Binding-site contacts:
Ligand atom CG2 contacts residue TRP147 of chain 1.A at 3.2 Å (hydrophobic).
Ligand atom O contacts residue TYR84 of chain 1.A at 2.9 Å (h-bond).
Ligand atom CG1 contacts residue GLU152 of chain 1.A at 3.1 Å.
Ligand atom CB contacts residue GLU63 of chain 1.A at 3.2 Å.
Ligand atom CB contacts residue SER167 of chain 1.A at 3.4 Å.
Ligand atom CG contacts residue SER167 of chain 1.A at 3.2 Å.
Ligand atom CE contacts residue ARG170 of chain 1.A at 3.2 Å.
Ligand atom N contacts residue SER167 of chain 1.A at 3.2 Å (h-bond).
Ligand atom N contacts residue TYR99 of chain 1.A at 2.8 Å (h-bond).
Ligand atom OXT contacts residue TYR84 of chain 1.A at 3.4 Å (h-bond).
Ligand atom CG contacts residue ASN66 of chain 1.A at 3.2 Å.
Ligand atom CZ contacts residue ASP116 of chain 1.A at 3.4 Å.
Ligand atom O contacts residue TYR159 of chain 1.A at 2.5 Å (h-bond).
Ligand atom O contacts residue THR143 of chain 1.A at 2.7 Å (h-bond).
Ligand atom O contacts residue ASN66 of chain 1.A at 3.1 Å (h-bond).
Ligand atom OXT contacts residue LYS146 of chain 1.A at 2.5 Å (salt-bridge).
Ligand atom ND1 contacts residue ASN66 of chain 1.A at 2.8 Å (h-bond).
Ligand atom N contacts residue GLU63 of chain 1.A at 2.8 Å (salt-bridge).
Ligand atom CG2 contacts residue GLU152 of chain 1.A at 3.2 Å.
Ligand atom OG1 contacts residue GLU152 of chain 1.A at 2.5 Å (salt-bridge).
Ligand atom C contacts residue TYR7 of chain 1.A at 3.3 Å (hydrophobic).
Ligand atom OG1 contacts residue GLU63 of chain 1.A at 2.2 Å (salt-bridge).
Ligand atom CA contacts residue TYR7 of chain 1.A at 3.3 Å (hydrophobic).
Ligand atom CE2 contacts residue ASP116 of chain 1.A at 3.2 Å.
Ligand atom OG1 contacts residue ARG156 of chain 1.A at 2.9 Å (salt-bridge).
Ligand atom O contacts residue ARG62 of chain 1.A at 3.1 Å (salt-bridge).
Ligand atom OH contacts residue ASP116 of chain 1.A at 2.8 Å (salt-bridge).
Ligand atom N contacts residue TYR7 of chain 1.A at 3.0 Å (h-bond).
Ligand atom C contacts residue GLU63 of chain 1.A at 3.4 Å.
Ligand atom CG2 contacts residue THR73 of chain 1.A at 3.3 Å.
Ligand atom N contacts residue TYR171 of chain 1.A at 2.9 Å (h-bond).
Ligand atom OH contacts residue SER97 of chain 1.A at 3.3 Å (h-bond).
Ligand atom CG2 contacts residue GLU63 of chain 1.A at 3.2 Å.
Ligand atom CA contacts residue GLU63 of chain 1.A at 3.1 Å.
Ligand atom O contacts residue TRP147 of chain 1.A at 2.7 Å (h-bond).
Ligand atom OG1 contacts residue ASN66 of chain 1.A at 2.6 Å (h-bond).
Ligand atom OH contacts residue TYR74 of chain 1.A at 3.3 Å (h-bond).
Ligand atom CA contacts residue ASN66 of chain 1.A at 3.4 Å.
Ligand atom CE1 contacts residue ASN66 of chain 1.A at 3.1 Å.
Ligand atom OG1 contacts residue ARG62 of chain 1.A at 3.3 Å (salt-bridge).

Sequence of chain 1.A:
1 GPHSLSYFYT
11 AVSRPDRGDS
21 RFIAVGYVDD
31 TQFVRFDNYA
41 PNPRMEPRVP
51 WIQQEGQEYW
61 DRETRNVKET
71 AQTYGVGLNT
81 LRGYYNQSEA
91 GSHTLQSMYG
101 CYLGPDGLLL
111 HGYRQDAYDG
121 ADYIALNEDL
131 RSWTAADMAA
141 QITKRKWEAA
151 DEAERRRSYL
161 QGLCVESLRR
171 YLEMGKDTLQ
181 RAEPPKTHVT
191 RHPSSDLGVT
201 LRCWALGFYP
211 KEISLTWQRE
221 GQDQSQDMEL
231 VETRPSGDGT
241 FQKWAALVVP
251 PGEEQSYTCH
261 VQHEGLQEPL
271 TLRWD

This small molecule binds to this protein.
Small molecule (SMILES): CC[C@H](C)[C@H](NC(=O)[C@H](Cc1cnc[nH]1)NC(=O)[C@H](C)NC(=O)[C@@H](NC(=O)[C@@H](N)CCSC)[C@@H](C)O)C(=O)N[C@H](C(=O)N[C@H](C(=O)N1CCC[C@H]1C(=O)N[C@@H](Cc1ccc(O)cc1)C(=O)O)C(C)C)[C@@H](C)O